Binding-site contacts:
Ligand atom O4 contacts residue LEU922 of chain 1.A at 4.1 Å.
Ligand atom C8 contacts residue ASN919 of chain 1.A at 4.2 Å.
Ligand atom O5 contacts residue ASN717 of chain 1.A at 2.3 Å (h-bond).
Ligand atom C8 contacts residue ASN717 of chain 1.A at 3.5 Å.
Ligand atom O6 contacts residue ASN717 of chain 1.A at 4.4 Å.
Ligand atom O7 contacts residue ASN717 of chain 1.A at 3.9 Å.
Ligand atom C3 contacts residue ASN717 of chain 1.A at 3.8 Å.
Ligand atom C6 contacts residue GLN926 of chain 1.A at 4.1 Å.
Ligand atom C1 contacts residue ASN717 of chain 1.A at 1.4 Å.
Ligand atom C7 contacts residue ASN717 of chain 1.A at 3.2 Å.
Ligand atom C1 contacts residue PHE718 of chain 1.A at 4.4 Å (hydrophobic).
Ligand atom C2 contacts residue ASN717 of chain 1.A at 2.5 Å.
Ligand atom C5 contacts residue ASN717 of chain 1.A at 3.6 Å.
Ligand atom O3 contacts residue LEU922 of chain 1.A at 3.9 Å.
Ligand atom N2 contacts residue LEU922 of chain 1.A at 4.5 Å.
Ligand atom C3 contacts residue LEU922 of chain 1.A at 3.9 Å (hydrophobic).
Ligand atom N2 contacts residue ASN717 of chain 1.A at 2.7 Å (h-bond).
Ligand atom N2 contacts residue ASN919 of chain 1.A at 4.2 Å.
Ligand atom C5 contacts residue GLN926 of chain 1.A at 3.8 Å.
Ligand atom O5 contacts residue GLN926 of chain 1.A at 4.4 Å.
Ligand atom C4 contacts residue ASN717 of chain 1.A at 4.2 Å.

Sequence of chain 1.A:
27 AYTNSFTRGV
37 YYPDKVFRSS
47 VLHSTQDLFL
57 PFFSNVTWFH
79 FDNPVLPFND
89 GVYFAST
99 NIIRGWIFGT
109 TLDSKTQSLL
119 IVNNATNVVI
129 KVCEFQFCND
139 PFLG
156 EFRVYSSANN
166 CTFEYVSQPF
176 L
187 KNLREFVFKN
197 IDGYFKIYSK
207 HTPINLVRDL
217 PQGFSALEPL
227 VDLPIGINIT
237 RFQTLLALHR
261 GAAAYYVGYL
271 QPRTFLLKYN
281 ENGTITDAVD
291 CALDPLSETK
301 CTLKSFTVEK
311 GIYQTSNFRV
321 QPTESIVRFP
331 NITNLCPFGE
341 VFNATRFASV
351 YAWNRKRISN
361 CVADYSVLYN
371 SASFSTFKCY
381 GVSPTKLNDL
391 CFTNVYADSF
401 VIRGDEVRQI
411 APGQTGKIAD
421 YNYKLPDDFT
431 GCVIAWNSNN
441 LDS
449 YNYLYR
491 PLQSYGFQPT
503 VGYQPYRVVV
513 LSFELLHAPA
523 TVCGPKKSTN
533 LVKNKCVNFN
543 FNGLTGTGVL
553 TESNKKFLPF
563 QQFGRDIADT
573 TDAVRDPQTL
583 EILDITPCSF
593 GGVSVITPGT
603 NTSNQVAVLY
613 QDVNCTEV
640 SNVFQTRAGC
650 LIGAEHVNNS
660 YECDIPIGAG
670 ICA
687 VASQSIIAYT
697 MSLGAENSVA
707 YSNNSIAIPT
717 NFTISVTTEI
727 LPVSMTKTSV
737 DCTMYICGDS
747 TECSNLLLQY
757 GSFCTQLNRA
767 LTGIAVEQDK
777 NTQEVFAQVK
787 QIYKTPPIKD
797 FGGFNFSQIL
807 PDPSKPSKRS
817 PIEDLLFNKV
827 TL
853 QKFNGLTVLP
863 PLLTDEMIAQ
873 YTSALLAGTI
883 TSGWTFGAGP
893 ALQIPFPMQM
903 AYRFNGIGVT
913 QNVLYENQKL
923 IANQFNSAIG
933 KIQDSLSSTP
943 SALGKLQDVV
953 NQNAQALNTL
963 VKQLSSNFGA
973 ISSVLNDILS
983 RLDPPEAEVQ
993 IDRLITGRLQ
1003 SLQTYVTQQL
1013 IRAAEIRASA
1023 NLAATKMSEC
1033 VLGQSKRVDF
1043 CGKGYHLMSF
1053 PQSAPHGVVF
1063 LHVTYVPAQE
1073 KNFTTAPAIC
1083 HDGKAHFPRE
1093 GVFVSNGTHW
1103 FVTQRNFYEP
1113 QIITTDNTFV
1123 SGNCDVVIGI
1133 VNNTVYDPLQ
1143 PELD

A small-molecule ligand and the protein it binds are described below.
Small molecule (SMILES): CC(=O)N[C@H]1[C@H](O[C@H]2[C@H](O)[C@@H](NC(C)=O)CO[C@@H]2CO)O[C@H](CO)[C@@H](O)[C@@H]1O